Binding-site contacts:
Ligand atom O7 contacts residue ASN91 of chain 1.A at 3.5 Å (h-bond).
Ligand atom C2 contacts residue ASN91 of chain 1.A at 2.3 Å.
Ligand atom C1 contacts residue ASN91 of chain 1.A at 1.4 Å.
Ligand atom O5 contacts residue ASN91 of chain 1.A at 2.4 Å (h-bond).
Ligand atom C4 contacts residue ASN91 of chain 1.A at 4.1 Å.
Ligand atom C7 contacts residue ASN91 of chain 1.A at 3.3 Å.
Ligand atom C8 contacts residue ASN91 of chain 1.A at 4.4 Å.
Ligand atom C8 contacts residue THR89 of chain 1.A at 4.3 Å.
Ligand atom C5 contacts residue ASN91 of chain 1.A at 3.6 Å.
Ligand atom C3 contacts residue ASN91 of chain 1.A at 3.7 Å.
Ligand atom N2 contacts residue ASN91 of chain 1.A at 2.7 Å (h-bond).

Sequence of chain 1.A:
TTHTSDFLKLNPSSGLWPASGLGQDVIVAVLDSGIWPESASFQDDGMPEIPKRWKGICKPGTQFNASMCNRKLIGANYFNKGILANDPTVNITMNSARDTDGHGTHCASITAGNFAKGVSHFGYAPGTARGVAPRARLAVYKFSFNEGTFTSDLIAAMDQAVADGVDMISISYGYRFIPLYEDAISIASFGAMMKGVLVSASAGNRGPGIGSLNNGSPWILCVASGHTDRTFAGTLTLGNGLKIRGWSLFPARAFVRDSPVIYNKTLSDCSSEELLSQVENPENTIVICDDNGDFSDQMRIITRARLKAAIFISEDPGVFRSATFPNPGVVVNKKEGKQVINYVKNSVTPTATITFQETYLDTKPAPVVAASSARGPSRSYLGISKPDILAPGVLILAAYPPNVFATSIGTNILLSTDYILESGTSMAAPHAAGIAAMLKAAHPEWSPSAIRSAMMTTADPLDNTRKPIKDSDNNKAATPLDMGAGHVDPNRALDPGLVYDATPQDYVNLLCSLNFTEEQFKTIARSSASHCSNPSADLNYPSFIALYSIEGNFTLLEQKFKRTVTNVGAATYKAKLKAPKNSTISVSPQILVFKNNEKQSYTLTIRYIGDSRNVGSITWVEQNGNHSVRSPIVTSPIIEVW

This small molecule binds to this protein.
Small molecule (SMILES): CC(=O)N[C@H]1[C@H](O[C@H]2[C@H](O[C@@H]3O[C@@H](C)[C@@H](O)[C@@H](O)[C@@H]3O)[C@@H](NC(C)=O)CO[C@@H]2CO)O[C@H](CO)[C@@H](O)[C@@H]1O